Sequence of chain 1.D:
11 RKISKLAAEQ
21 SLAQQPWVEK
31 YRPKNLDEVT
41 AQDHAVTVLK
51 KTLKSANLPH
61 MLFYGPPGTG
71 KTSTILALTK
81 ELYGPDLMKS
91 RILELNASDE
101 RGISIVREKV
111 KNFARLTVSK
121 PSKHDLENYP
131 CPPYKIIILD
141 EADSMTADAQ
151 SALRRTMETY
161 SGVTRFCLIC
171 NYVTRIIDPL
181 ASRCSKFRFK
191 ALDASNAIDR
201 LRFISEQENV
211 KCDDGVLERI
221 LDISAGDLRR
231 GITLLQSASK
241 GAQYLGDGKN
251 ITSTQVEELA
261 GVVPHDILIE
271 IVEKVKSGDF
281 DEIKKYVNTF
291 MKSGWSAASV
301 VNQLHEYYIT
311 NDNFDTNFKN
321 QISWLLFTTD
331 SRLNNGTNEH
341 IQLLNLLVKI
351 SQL

Binding-site contacts:
Ligand atom S1G contacts residue ARG154 of chain 1.D at 3.6 Å (salt-bridge).
Ligand atom PG contacts residue MG1 of chain 1.Q at 3.1 Å.
Ligand atom N7 contacts residue GLY58 of chain 1.C at 3.2 Å (h-bond).
Ligand atom N6 contacts residue THR57 of chain 1.C at 3.4 Å (h-bond).
Ligand atom O3G contacts residue ASN148 of chain 1.C at 3.0 Å (h-bond).
Ligand atom O3B contacts residue GLY56 of chain 1.C at 3.1 Å (h-bond).
Ligand atom O3B contacts residue ARG206 of chain 1.C at 3.0 Å (salt-bridge).
Ligand atom S1G contacts residue PRO55 of chain 1.C at 3.5 Å.
Ligand atom N6 contacts residue TYR28 of chain 1.C at 2.9 Å (h-bond).
Ligand atom N7 contacts residue THR57 of chain 1.C at 3.3 Å.
Ligand atom O2B contacts residue THR60 of chain 1.C at 3.0 Å (h-bond).
Ligand atom O1B contacts residue LYS59 of chain 1.C at 2.6 Å (salt-bridge).
Ligand atom O2G contacts residue ARG183 of chain 1.D at 3.3 Å (salt-bridge).
Ligand atom O3G contacts residue LYS59 of chain 1.C at 2.5 Å (salt-bridge).
Ligand atom O3' contacts residue ARG20 of chain 1.C at 3.2 Å.
Ligand atom O2' contacts residue TYR19 of chain 1.C at 3.3 Å (h-bond).
Ligand atom N6 contacts residue VAL27 of chain 1.C at 3.4 Å.
Ligand atom O1A contacts residue THR60 of chain 1.C at 3.5 Å (h-bond).
Ligand atom O3B contacts residue MG1 of chain 1.Q at 3.3 Å.
Ligand atom O2G contacts residue MG1 of chain 1.Q at 2.1 Å.
Ligand atom O4' contacts residue ARG206 of chain 1.C at 3.4 Å.
Ligand atom O1A contacts residue SER61 of chain 1.C at 2.8 Å (h-bond).
Ligand atom N9 contacts residue MET205 of chain 1.C at 3.5 Å.
Ligand atom O2' contacts residue VAL16 of chain 1.C at 3.1 Å (h-bond).
Ligand atom O2A contacts residue ARG20 of chain 1.C at 3.4 Å (salt-bridge).
Ligand atom PG contacts residue ARG206 of chain 1.C at 3.5 Å.
Ligand atom O2G contacts residue ARG154 of chain 1.D at 3.0 Å (salt-bridge).
Ligand atom O3' contacts residue VAL16 of chain 1.C at 2.8 Å (h-bond).
Ligand atom O1B contacts residue GLY58 of chain 1.C at 3.4 Å (h-bond).
Ligand atom C5' contacts residue ARG206 of chain 1.C at 3.4 Å.
Ligand atom S1G contacts residue ARG183 of chain 1.D at 3.3 Å (salt-bridge).
Ligand atom PB contacts residue MG1 of chain 1.Q at 3.3 Å.
Ligand atom O3A contacts residue GLY58 of chain 1.C at 3.4 Å (h-bond).
Ligand atom O1A contacts residue GLY58 of chain 1.C at 3.3 Å.
Ligand atom O1B contacts residue THR57 of chain 1.C at 3.2 Å (h-bond).
Ligand atom O2B contacts residue MG1 of chain 1.Q at 2.2 Å.
Ligand atom O1B contacts residue GLY56 of chain 1.C at 3.5 Å (h-bond).
Ligand atom O3A contacts residue GLY56 of chain 1.C at 3.4 Å.
Ligand atom S1G contacts residue ARG206 of chain 1.C at 2.9 Å (salt-bridge).
Ligand atom O2A contacts residue ARG206 of chain 1.C at 3.4 Å (salt-bridge).

A small-molecule ligand and the protein it binds are described below.
Small molecule (SMILES): Nc1ncnc2c1ncn2[C@@H]1O[C@H](COP(=O)(O)OP(=O)(O)OP(O)(O)=S)[C@@H](O)[C@H]1O

Sequence of chain 1.C:
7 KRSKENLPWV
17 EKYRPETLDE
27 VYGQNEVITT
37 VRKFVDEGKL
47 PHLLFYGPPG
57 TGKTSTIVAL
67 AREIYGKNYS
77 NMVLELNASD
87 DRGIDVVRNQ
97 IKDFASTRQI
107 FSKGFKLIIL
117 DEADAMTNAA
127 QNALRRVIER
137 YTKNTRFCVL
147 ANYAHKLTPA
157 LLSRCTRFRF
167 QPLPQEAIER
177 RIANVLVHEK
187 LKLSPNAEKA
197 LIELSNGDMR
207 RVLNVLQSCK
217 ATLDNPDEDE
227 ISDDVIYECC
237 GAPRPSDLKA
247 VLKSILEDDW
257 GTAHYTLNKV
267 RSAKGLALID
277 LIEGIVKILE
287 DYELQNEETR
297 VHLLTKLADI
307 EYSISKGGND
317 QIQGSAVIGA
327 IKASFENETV